Binding-site contacts:
Ligand atom N contacts residue SER163 of chain 1.A at 3.9 Å.
Ligand atom CD1 contacts residue GLN203 of chain 1.A at 3.5 Å.
Ligand atom O contacts residue GLY105 of chain 1.A at 3.7 Å.
Ligand atom N contacts residue LEU161 of chain 1.A at 3.2 Å (h-bond).
Ligand atom O contacts residue VAL127 of chain 1.A at 2.5 Å (h-bond).
Ligand atom CD1 contacts residue TYR162 of chain 1.A at 3.5 Å (hydrophobic).
Ligand atom CB contacts residue VAL125 of chain 1.A at 3.3 Å (hydrophobic).
Ligand atom CB contacts residue ILE104 of chain 1.A at 3.6 Å (hydrophobic).
Ligand atom SD contacts residue ARG165 of chain 1.A at 3.5 Å.
Ligand atom CB contacts residue TYR162 of chain 1.A at 3.5 Å (hydrophobic).
Ligand atom C contacts residue LEU161 of chain 1.A at 3.8 Å (hydrophobic).
Ligand atom CD1 contacts residue GLY124 of chain 1.A at 3.9 Å.
Ligand atom CE contacts residue ARG165 of chain 1.A at 3.8 Å.
Ligand atom O contacts residue SER163 of chain 1.A at 3.1 Å (h-bond).
Ligand atom C contacts residue ILE130 of chain 1.A at 3.9 Å (hydrophobic).
Ligand atom O contacts residue TYR162 of chain 1.A at 3.6 Å.
Ligand atom CD contacts residue ARG165 of chain 1.A at 3.8 Å.
Ligand atom O contacts residue PHE126 of chain 1.A at 3.4 Å.
Ligand atom CA contacts residue ILE130 of chain 1.A at 3.5 Å (hydrophobic).
Ligand atom C contacts residue VAL127 of chain 1.A at 3.7 Å (hydrophobic).
Ligand atom C contacts residue GLY105 of chain 1.A at 3.8 Å.
Ligand atom CA contacts residue PHE126 of chain 1.A at 3.9 Å (hydrophobic).
Ligand atom CA contacts residue LEU161 of chain 1.A at 3.5 Å (hydrophobic).
Ligand atom CA contacts residue SER163 of chain 1.A at 3.7 Å.
Ligand atom CD contacts residue GLN203 of chain 1.A at 3.5 Å.
Ligand atom CA contacts residue GLY105 of chain 1.A at 3.6 Å.
Ligand atom N contacts residue VAL125 of chain 1.A at 3.5 Å (h-bond).
Ligand atom CD2 contacts residue LEU161 of chain 1.A at 3.6 Å (hydrophobic).
Ligand atom O contacts residue LEU161 of chain 1.A at 3.4 Å (h-bond).
Ligand atom O contacts residue VAL127 of chain 1.A at 3.5 Å.
Ligand atom N contacts residue GLY105 of chain 1.A at 2.8 Å (h-bond).
Ligand atom CA contacts residue VAL125 of chain 1.A at 3.4 Å (hydrophobic).
Ligand atom CD2 contacts residue PHE126 of chain 1.A at 3.4 Å (hydrophobic).
Ligand atom CG contacts residue TYR162 of chain 1.A at 3.9 Å (hydrophobic).
Ligand atom CB contacts residue ILE130 of chain 1.A at 3.6 Å (hydrophobic).
Ligand atom OE1 contacts residue ARG165 of chain 1.A at 2.9 Å (salt-bridge).
Ligand atom O contacts residue GLN203 of chain 1.A at 3.5 Å (h-bond).
Ligand atom O contacts residue ILE130 of chain 1.A at 3.7 Å.
Ligand atom CA contacts residue GLY105 of chain 1.A at 3.9 Å.
Ligand atom CB contacts residue GLY105 of chain 1.A at 3.1 Å.

Sequence of chain 1.A:
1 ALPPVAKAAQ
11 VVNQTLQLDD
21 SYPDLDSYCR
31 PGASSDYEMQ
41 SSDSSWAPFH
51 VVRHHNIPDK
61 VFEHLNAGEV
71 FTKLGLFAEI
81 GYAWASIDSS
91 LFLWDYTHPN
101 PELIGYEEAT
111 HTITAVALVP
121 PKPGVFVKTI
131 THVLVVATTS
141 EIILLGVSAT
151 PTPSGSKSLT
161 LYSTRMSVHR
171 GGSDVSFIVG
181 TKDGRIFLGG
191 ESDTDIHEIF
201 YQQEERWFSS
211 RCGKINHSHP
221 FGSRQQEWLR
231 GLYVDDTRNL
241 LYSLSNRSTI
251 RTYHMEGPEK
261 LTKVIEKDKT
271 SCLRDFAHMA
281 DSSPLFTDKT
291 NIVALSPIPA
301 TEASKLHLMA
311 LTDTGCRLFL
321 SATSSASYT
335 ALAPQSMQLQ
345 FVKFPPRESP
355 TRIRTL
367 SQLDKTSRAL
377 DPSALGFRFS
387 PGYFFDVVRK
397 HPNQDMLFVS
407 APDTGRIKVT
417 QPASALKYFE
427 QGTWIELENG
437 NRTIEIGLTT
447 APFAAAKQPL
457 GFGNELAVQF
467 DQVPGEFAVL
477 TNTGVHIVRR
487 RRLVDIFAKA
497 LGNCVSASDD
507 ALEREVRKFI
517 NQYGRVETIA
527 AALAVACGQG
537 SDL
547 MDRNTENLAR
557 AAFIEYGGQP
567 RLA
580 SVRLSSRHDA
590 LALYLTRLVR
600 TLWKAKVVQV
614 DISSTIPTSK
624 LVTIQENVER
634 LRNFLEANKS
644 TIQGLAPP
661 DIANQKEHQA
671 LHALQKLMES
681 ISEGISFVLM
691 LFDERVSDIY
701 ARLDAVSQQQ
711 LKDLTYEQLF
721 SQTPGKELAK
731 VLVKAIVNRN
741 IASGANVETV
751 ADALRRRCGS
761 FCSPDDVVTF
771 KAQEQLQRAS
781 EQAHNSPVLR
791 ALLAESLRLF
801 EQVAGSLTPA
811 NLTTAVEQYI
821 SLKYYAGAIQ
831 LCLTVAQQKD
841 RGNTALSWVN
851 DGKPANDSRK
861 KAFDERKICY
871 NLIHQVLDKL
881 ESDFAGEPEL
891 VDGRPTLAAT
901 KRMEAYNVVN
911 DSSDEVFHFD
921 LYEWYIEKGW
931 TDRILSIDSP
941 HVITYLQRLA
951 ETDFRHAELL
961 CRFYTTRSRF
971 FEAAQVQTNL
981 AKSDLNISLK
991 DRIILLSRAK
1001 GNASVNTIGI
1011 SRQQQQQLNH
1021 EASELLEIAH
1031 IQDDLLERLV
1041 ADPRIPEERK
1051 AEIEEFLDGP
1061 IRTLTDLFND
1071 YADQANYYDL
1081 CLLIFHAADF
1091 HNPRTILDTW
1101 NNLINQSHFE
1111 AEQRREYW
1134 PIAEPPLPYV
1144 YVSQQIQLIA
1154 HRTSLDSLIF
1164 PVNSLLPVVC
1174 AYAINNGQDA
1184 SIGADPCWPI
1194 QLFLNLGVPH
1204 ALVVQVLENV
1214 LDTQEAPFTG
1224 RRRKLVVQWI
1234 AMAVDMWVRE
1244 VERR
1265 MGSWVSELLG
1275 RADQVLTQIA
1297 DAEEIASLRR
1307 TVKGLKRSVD

The protein below binds the small molecule below.
Small molecule (SMILES): CSCC[C@H](NC(=O)[C@@H]1CCCN1C(=O)[C@H](CC(C)C)NC(=O)[C@H](CC(C)C)NC(=O)[C@H](CCCCN)NC(=O)[C@H](C)NC(=O)[C@H](CCCCN)NC(=O)[C@@H](N)CCCN=C(N)N)C(=O)N[C@@H](CCC(=O)O)C(=O)N[C@@H](CCC(=O)O)C(=O)N[C@@H](C)C(=O)N[C@@H](CC(C)C)C(=O)N[C@@H](CC(C)C)C(=O)N1CCC[C@H]1C=O